A protein and the small-molecule ligand that binds it are described below.
Small molecule (SMILES): CC(=O)N[C@@H]1[C@@H](O)[C@H](O)[C@@H](CO)O[C@H]1O

Sequence of chain 1.A:
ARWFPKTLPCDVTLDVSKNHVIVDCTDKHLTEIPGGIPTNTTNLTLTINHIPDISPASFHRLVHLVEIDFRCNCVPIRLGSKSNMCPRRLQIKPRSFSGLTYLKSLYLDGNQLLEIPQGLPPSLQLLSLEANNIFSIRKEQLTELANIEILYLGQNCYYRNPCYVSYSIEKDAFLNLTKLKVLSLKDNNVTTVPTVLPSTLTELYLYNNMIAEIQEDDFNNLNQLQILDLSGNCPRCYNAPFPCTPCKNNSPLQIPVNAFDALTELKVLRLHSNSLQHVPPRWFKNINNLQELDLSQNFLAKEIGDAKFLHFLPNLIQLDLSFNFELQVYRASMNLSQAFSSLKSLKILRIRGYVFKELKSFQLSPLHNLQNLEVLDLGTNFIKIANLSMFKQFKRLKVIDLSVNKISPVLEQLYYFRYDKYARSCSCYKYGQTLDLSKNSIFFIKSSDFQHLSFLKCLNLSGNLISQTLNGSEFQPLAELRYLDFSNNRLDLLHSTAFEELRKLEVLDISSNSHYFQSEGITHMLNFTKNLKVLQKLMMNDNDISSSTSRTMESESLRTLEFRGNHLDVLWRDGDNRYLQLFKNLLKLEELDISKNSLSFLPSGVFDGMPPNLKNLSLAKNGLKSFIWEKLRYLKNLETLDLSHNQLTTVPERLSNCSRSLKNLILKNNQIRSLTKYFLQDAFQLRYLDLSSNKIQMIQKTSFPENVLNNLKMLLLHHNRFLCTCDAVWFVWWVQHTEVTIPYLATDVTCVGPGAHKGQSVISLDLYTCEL

Binding-site contacts:
Ligand atom O5 contacts residue GLU71 of chain 1.A at 3.5 Å.
Ligand atom O5 contacts residue ASN47 of chain 1.A at 2.5 Å (h-bond).
Ligand atom C8 contacts residue ASN47 of chain 1.A at 4.4 Å.
Ligand atom C3 contacts residue HIS24 of chain 1.A at 4.2 Å.
Ligand atom C5 contacts residue GLU71 of chain 1.A at 4.3 Å.
Ligand atom C2 contacts residue ASN47 of chain 1.A at 2.4 Å.
Ligand atom C1 contacts residue ASN47 of chain 1.A at 1.4 Å.
Ligand atom C3 contacts residue ASN47 of chain 1.A at 3.8 Å.
Ligand atom C4 contacts residue GLU71 of chain 1.A at 4.3 Å.
Ligand atom N2 contacts residue ASN47 of chain 1.A at 2.8 Å (h-bond).
Ligand atom C2 contacts residue HIS24 of chain 1.A at 4.4 Å.
Ligand atom C5 contacts residue ASN47 of chain 1.A at 3.8 Å.
Ligand atom C4 contacts residue ASN47 of chain 1.A at 4.2 Å.
Ligand atom O5 contacts residue VAL70 of chain 1.A at 3.7 Å.
Ligand atom C6 contacts residue GLU71 of chain 1.A at 4.2 Å.
Ligand atom C6 contacts residue SER109 of chain 1.A at 4.0 Å.
Ligand atom O6 contacts residue VAL70 of chain 1.A at 4.2 Å.
Ligand atom N2 contacts residue HIS24 of chain 1.A at 4.3 Å.
Ligand atom C6 contacts residue VAL70 of chain 1.A at 3.5 Å (hydrophobic).
Ligand atom C1 contacts residue GLU71 of chain 1.A at 4.2 Å.
Ligand atom C2 contacts residue GLU71 of chain 1.A at 4.4 Å.
Ligand atom O6 contacts residue GLU71 of chain 1.A at 3.0 Å (salt-bridge).
Ligand atom O7 contacts residue ASN47 of chain 1.A at 3.2 Å (h-bond).
Ligand atom C1 contacts residue HIS24 of chain 1.A at 4.1 Å.
Ligand atom C5 contacts residue VAL70 of chain 1.A at 3.8 Å (hydrophobic).
Ligand atom O6 contacts residue SER109 of chain 1.A at 2.8 Å (h-bond).
Ligand atom C8 contacts residue ILE26 of chain 1.A at 3.9 Å (hydrophobic).
Ligand atom C7 contacts residue ASN47 of chain 1.A at 3.2 Å.
Ligand atom O7 contacts residue GLU71 of chain 1.A at 3.9 Å.